Sequence of chain 1.A:
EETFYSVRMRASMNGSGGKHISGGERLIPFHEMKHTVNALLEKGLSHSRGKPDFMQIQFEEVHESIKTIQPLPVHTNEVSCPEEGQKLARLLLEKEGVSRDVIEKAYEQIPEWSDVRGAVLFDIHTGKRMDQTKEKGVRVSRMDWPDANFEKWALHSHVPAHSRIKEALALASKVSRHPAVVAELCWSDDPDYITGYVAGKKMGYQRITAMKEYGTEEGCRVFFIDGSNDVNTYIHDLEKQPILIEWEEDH

This small molecule binds to this protein.
Small molecule (SMILES): Nc1ncnc2c1ncn2[C@@H]1O[C@H](COP(=O)(O)OC(=O)CCCCCC(=O)O)[C@@H](O)[C@H]1O

Binding-site contacts:
Ligand atom N6 contacts residue GLU32 of chain 1.A at 2.9 Å (salt-bridge).
Ligand atom OAD contacts residue MG1 of chain 1.F at 2.2 Å.
Ligand atom C2' contacts residue ARG124 of chain 1.A at 3.5 Å.
Ligand atom OAB contacts residue TYR200 of chain 1.A at 2.4 Å (h-bond).
Ligand atom CAW contacts residue TYR212 of chain 1.A at 3.5 Å (hydrophobic).
Ligand atom OAD contacts residue ASP197 of chain 1.A at 3.2 Å (salt-bridge).
Ligand atom C8 contacts residue PPV1 of chain 1.D at 3.2 Å.
Ligand atom O5' contacts residue PPV1 of chain 1.D at 2.8 Å (h-bond).
Ligand atom OAD contacts residue PPV1 of chain 1.D at 2.9 Å (h-bond).
Ligand atom O2' contacts residue VAL123 of chain 1.A at 3.1 Å (h-bond).
Ligand atom CAW contacts residue ARG214 of chain 1.A at 3.4 Å.
Ligand atom OAH contacts residue MG1 of chain 1.E at 2.2 Å.
Ligand atom O2' contacts residue GLY125 of chain 1.A at 2.8 Å (h-bond).
Ligand atom OAC contacts residue ARG171 of chain 1.A at 3.4 Å (salt-bridge).
Ligand atom C2 contacts residue VAL145 of chain 1.A at 2.9 Å (hydrophobic).
Ligand atom C6 contacts residue ARG146 of chain 1.A at 3.4 Å.
Ligand atom N6 contacts residue VAL147 of chain 1.A at 2.9 Å (h-bond).
Ligand atom C6 contacts residue LEU178 of chain 1.A at 3.5 Å (hydrophobic).
Ligand atom N7 contacts residue ARG146 of chain 1.A at 3.3 Å.
Ligand atom OAH contacts residue PPV1 of chain 1.D at 2.8 Å (h-bond).
Ligand atom CAN contacts residue TYR212 of chain 1.A at 3.2 Å (hydrophobic).
Ligand atom OAB contacts residue ARG214 of chain 1.A at 2.9 Å (salt-bridge).
Ligand atom N3 contacts residue GLY125 of chain 1.A at 3.1 Å.
Ligand atom C2 contacts residue ALA126 of chain 1.A at 3.5 Å (hydrophobic).
Ligand atom O4' contacts residue ARG228 of chain 1.A at 3.0 Å (salt-bridge).
Ligand atom C3' contacts residue PPV1 of chain 1.D at 3.2 Å.
Ligand atom N6 contacts residue ARG146 of chain 1.A at 3.3 Å (salt-bridge).
Ligand atom C5 contacts residue ARG146 of chain 1.A at 3.5 Å.
Ligand atom N3 contacts residue ALA126 of chain 1.A at 3.3 Å (h-bond).
Ligand atom C2' contacts residue GLY125 of chain 1.A at 3.4 Å.
Ligand atom N1 contacts residue VAL147 of chain 1.A at 2.8 Å (h-bond).
Ligand atom O3' contacts residue ASP196 of chain 1.A at 3.2 Å.
Ligand atom OAE contacts residue ARG214 of chain 1.A at 2.6 Å (salt-bridge).
Ligand atom OAE contacts residue TYR212 of chain 1.A at 2.8 Å (h-bond).
Ligand atom O3' contacts residue PPV1 of chain 1.D at 3.2 Å (h-bond).
Ligand atom OAD contacts residue SER195 of chain 1.A at 2.6 Å (h-bond).
Ligand atom C8 contacts residue ARG228 of chain 1.A at 3.4 Å.
Ligand atom PBG contacts residue MG1 of chain 1.F at 3.4 Å.
Ligand atom OAD contacts residue ASP196 of chain 1.A at 2.9 Å (salt-bridge).
Ligand atom PBG contacts residue PPV1 of chain 1.D at 3.1 Å.